Binding-site contacts:
Ligand atom C9 contacts residue PHE55 of chain 1.A at 3.7 Å (hydrophobic).
Ligand atom O3 contacts residue THR165 of chain 1.A at 3.4 Å.
Ligand atom O2 contacts residue ALA127 of chain 1.A at 3.0 Å.
Ligand atom C4 contacts residue ASP159 of chain 1.A at 3.4 Å.
Ligand atom C8 contacts residue ALA153 of chain 1.A at 3.9 Å (hydrophobic).
Ligand atom C10 contacts residue TYR190 of chain 1.A at 3.2 Å (hydrophobic).
Ligand atom O2 contacts residue HIS246 of chain 1.A at 2.6 Å (h-bond).
Ligand atom C3 contacts residue GLN166 of chain 1.A at 4.1 Å.
Ligand atom C7 contacts residue PHE55 of chain 1.A at 3.4 Å (hydrophobic).
Ligand atom C2 contacts residue LEU156 of chain 1.A at 3.8 Å (hydrophobic).
Ligand atom C4 contacts residue LEU156 of chain 1.A at 3.7 Å (hydrophobic).
Ligand atom C6 contacts residue VAL221 of chain 1.A at 4.1 Å (hydrophobic).
Ligand atom O1 contacts residue ALA127 of chain 1.A at 3.3 Å.
Ligand atom C8 contacts residue GLN166 of chain 1.A at 4.0 Å.
Ligand atom O1 contacts residue GLY54 of chain 1.A at 3.5 Å.
Ligand atom C10 contacts residue PHE55 of chain 1.A at 3.7 Å (hydrophobic).
Ligand atom C8 contacts residue PHE55 of chain 1.A at 3.9 Å (hydrophobic).
Ligand atom O3 contacts residue LEU156 of chain 1.A at 3.7 Å.
Ligand atom O4 contacts residue LEU156 of chain 1.A at 3.6 Å.
Ligand atom C7 contacts residue ALA153 of chain 1.A at 3.9 Å (hydrophobic).
Ligand atom C6 contacts residue ALA153 of chain 1.A at 4.1 Å (hydrophobic).
Ligand atom O1 contacts residue GLN128 of chain 1.A at 3.0 Å (h-bond).
Ligand atom O1 contacts residue PHE55 of chain 1.A at 2.6 Å (h-bond).
Ligand atom C5 contacts residue ASP159 of chain 1.A at 3.5 Å.
Ligand atom C2 contacts residue TYR190 of chain 1.A at 4.0 Å (hydrophobic).
Ligand atom C8 contacts residue ALA127 of chain 1.A at 4.0 Å (hydrophobic).
Ligand atom C10 contacts residue THR165 of chain 1.A at 3.4 Å.
Ligand atom C2 contacts residue GLN166 of chain 1.A at 3.8 Å.
Ligand atom C9 contacts residue HIS246 of chain 1.A at 3.5 Å.
Ligand atom C3 contacts residue LEU156 of chain 1.A at 3.5 Å (hydrophobic).
Ligand atom O4 contacts residue ASP159 of chain 1.A at 2.6 Å (salt-bridge).
Ligand atom C7 contacts residue GLN166 of chain 1.A at 3.7 Å.
Ligand atom C9 contacts residue ALA127 of chain 1.A at 3.0 Å (hydrophobic).
Ligand atom C1 contacts residue GLN166 of chain 1.A at 3.2 Å.
Ligand atom O3 contacts residue TYR190 of chain 1.A at 3.7 Å.
Ligand atom C9 contacts residue GLN128 of chain 1.A at 3.5 Å.
Ligand atom C5 contacts residue GLN166 of chain 1.A at 3.8 Å.
Ligand atom C6 contacts residue GLN166 of chain 1.A at 3.4 Å.
Ligand atom O4 contacts residue THR165 of chain 1.A at 3.8 Å.
Ligand atom C8 contacts residue HIS246 of chain 1.A at 3.8 Å.

Sequence of chain 1.A:
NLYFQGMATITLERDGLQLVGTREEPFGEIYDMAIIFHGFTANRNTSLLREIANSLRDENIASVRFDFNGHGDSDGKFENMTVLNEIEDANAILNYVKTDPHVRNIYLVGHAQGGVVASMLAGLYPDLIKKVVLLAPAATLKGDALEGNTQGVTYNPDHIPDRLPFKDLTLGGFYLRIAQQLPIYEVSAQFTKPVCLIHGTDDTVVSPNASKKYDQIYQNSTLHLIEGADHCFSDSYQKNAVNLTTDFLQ

The protein below binds the small molecule below.
Small molecule (SMILES): COc1cc(/C=C/C(=O)O)ccc1O